The small molecule below binds the protein below.
Small molecule (SMILES): O=P(O)(O)OC[C@H]1O[C@@H](O)[C@H](O)[C@@H](O)[C@@H]1O

Sequence of chain 1.A:
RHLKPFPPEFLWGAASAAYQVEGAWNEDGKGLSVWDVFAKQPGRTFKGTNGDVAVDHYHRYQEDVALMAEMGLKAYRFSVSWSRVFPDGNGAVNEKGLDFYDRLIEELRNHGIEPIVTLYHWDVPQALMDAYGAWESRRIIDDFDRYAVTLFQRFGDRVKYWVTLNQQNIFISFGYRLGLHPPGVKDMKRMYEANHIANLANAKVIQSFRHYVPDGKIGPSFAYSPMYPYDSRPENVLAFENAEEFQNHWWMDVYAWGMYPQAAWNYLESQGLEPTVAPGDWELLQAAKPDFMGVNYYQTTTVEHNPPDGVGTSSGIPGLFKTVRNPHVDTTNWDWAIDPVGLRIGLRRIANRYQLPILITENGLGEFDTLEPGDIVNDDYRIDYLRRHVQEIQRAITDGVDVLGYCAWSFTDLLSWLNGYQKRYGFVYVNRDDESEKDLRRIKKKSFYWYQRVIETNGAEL

Binding-site contacts:
Ligand atom C4 contacts residue TRP440 of chain 1.A at 4.0 Å (hydrophobic).
Ligand atom O3 contacts residue HIS131 of chain 1.A at 3.6 Å.
Ligand atom O1 contacts residue ILE180 of chain 1.A at 3.8 Å.
Ligand atom O2 contacts residue GLN177 of chain 1.A at 2.4 Å (h-bond).
Ligand atom C3 contacts residue GLU385 of chain 1.A at 3.5 Å.
Ligand atom O2 contacts residue GLU385 of chain 1.A at 2.8 Å (salt-bridge).
Ligand atom O1P contacts residue SER439 of chain 1.A at 3.4 Å.
Ligand atom O1 contacts residue GLU385 of chain 1.A at 4.2 Å.
Ligand atom C2 contacts residue GLN177 of chain 1.A at 3.6 Å.
Ligand atom C1 contacts residue GLU385 of chain 1.A at 3.3 Å.
Ligand atom O4 contacts residue LEU437 of chain 1.A at 4.1 Å.
Ligand atom O1 contacts residue GLN177 of chain 1.A at 3.7 Å.
Ligand atom O3 contacts residue GLN30 of chain 1.A at 2.7 Å (h-bond).
Ligand atom C2 contacts residue GLU385 of chain 1.A at 3.4 Å.
Ligand atom O2 contacts residue TRP132 of chain 1.A at 4.3 Å.
Ligand atom O2P contacts residue TRP359 of chain 1.A at 3.6 Å.
Ligand atom O2P contacts residue TYR448 of chain 1.A at 2.6 Å (h-bond).
Ligand atom O2P contacts residue LYS446 of chain 1.A at 3.0 Å (salt-bridge).
Ligand atom C3 contacts residue TRP440 of chain 1.A at 3.9 Å (hydrophobic).
Ligand atom C1 contacts residue TYR308 of chain 1.A at 4.0 Å (hydrophobic).
Ligand atom P contacts residue TYR448 of chain 1.A at 3.8 Å.
Ligand atom O4 contacts residue GLN30 of chain 1.A at 3.0 Å (h-bond).
Ligand atom C3 contacts residue TRP432 of chain 1.A at 3.6 Å (hydrophobic).
Ligand atom C4 contacts residue TRP432 of chain 1.A at 3.8 Å (hydrophobic).
Ligand atom C6 contacts residue TYR448 of chain 1.A at 3.3 Å (hydrophobic).
Ligand atom O6 contacts residue TYR448 of chain 1.A at 4.0 Å.
Ligand atom C2 contacts residue TRP132 of chain 1.A at 4.1 Å (hydrophobic).
Ligand atom O2 contacts residue HIS131 of chain 1.A at 4.2 Å.
Ligand atom C5 contacts residue TRP432 of chain 1.A at 4.0 Å (hydrophobic).
Ligand atom O1P contacts residue LYS446 of chain 1.A at 4.2 Å.
Ligand atom C5 contacts residue GLU385 of chain 1.A at 4.0 Å.
Ligand atom C5 contacts residue TYR308 of chain 1.A at 4.1 Å (hydrophobic).
Ligand atom O1P contacts residue TYR448 of chain 1.A at 3.5 Å.
Ligand atom O3 contacts residue TRP432 of chain 1.A at 3.6 Å.
Ligand atom C4 contacts residue GLN30 of chain 1.A at 3.7 Å.
Ligand atom O3 contacts residue TRP440 of chain 1.A at 2.9 Å (h-bond).
Ligand atom O4 contacts residue TRP432 of chain 1.A at 3.0 Å (h-bond).
Ligand atom C3 contacts residue GLN30 of chain 1.A at 3.8 Å.
Ligand atom O3P contacts residue ASN442 of chain 1.A at 3.5 Å (h-bond).
Ligand atom O5 contacts residue GLU385 of chain 1.A at 4.2 Å.